Sequence of chain 1.C:
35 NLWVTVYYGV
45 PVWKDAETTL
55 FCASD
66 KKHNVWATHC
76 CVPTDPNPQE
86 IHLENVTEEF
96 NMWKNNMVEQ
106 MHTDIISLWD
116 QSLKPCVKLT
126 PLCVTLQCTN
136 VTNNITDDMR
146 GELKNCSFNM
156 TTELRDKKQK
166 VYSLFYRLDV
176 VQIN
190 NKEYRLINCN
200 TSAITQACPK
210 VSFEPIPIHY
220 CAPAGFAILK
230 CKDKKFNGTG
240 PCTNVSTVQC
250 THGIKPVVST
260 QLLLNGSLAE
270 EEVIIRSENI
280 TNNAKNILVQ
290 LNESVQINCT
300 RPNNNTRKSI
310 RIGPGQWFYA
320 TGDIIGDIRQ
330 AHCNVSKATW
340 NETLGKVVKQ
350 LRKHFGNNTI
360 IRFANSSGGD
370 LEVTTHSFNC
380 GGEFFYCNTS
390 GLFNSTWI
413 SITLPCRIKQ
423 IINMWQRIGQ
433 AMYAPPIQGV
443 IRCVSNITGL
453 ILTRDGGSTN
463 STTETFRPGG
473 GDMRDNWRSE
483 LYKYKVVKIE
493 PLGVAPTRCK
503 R

Binding-site contacts:
Ligand atom O5 contacts residue ASN340 of chain 1.C at 2.5 Å (h-bond).
Ligand atom C1 contacts residue TRP396 of chain 1.C at 4.0 Å (hydrophobic).
Ligand atom C1 contacts residue ASN340 of chain 1.C at 1.5 Å.
Ligand atom O7 contacts residue ASN340 of chain 1.C at 3.3 Å (h-bond).
Ligand atom C7 contacts residue ASN340 of chain 1.C at 3.2 Å.
Ligand atom O5 contacts residue TRP396 of chain 1.C at 3.5 Å.
Ligand atom C5 contacts residue TRP396 of chain 1.C at 4.2 Å (hydrophobic).
Ligand atom C5 contacts residue ASN340 of chain 1.C at 3.9 Å.
Ligand atom C4 contacts residue ASN340 of chain 1.C at 4.4 Å.
Ligand atom C8 contacts residue ASN340 of chain 1.C at 4.3 Å.
Ligand atom C2 contacts residue ASN340 of chain 1.C at 2.5 Å.
Ligand atom C3 contacts residue ASN340 of chain 1.C at 3.9 Å.
Ligand atom N2 contacts residue ASN340 of chain 1.C at 2.9 Å (h-bond).
Ligand atom C6 contacts residue TRP396 of chain 1.C at 4.1 Å (hydrophobic).
Ligand atom C8 contacts residue LYS336 of chain 1.C at 4.0 Å.

A small-molecule ligand and the protein it binds are described below.
Small molecule (SMILES): CC(=O)N[C@@H]1[C@@H](O)[C@H](O)[C@@H](CO)O[C@H]1O